Sequence of chain 1.X:
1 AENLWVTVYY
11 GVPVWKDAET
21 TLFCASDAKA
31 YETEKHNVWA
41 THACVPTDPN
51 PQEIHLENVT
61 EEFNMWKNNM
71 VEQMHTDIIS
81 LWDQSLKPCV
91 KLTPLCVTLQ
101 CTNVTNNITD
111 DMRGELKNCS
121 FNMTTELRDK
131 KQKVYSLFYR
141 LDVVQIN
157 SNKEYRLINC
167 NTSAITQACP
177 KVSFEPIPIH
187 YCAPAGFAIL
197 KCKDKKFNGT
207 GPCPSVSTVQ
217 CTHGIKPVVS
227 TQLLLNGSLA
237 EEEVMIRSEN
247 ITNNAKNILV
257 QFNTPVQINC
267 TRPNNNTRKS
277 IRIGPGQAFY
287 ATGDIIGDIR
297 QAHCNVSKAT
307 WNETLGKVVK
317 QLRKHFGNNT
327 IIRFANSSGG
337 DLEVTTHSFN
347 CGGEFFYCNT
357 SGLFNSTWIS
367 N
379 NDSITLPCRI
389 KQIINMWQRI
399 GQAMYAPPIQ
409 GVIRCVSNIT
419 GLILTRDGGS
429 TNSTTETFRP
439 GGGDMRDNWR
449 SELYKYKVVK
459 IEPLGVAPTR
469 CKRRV

Sequence of chain 1.S:
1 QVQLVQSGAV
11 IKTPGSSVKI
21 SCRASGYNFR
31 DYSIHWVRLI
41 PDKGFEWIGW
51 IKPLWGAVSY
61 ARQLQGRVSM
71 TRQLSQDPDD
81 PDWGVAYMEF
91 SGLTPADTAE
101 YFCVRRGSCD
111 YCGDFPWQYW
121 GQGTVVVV

This small molecule binds to this protein.
Small molecule (SMILES): CC(=O)N[C@H]1[C@H](O[C@H]2[C@H](O)[C@@H](NC(C)=O)CO[C@@H]2CO)O[C@H](CO)[C@@H](O)[C@@H]1O

Sequence of chain 1.U:
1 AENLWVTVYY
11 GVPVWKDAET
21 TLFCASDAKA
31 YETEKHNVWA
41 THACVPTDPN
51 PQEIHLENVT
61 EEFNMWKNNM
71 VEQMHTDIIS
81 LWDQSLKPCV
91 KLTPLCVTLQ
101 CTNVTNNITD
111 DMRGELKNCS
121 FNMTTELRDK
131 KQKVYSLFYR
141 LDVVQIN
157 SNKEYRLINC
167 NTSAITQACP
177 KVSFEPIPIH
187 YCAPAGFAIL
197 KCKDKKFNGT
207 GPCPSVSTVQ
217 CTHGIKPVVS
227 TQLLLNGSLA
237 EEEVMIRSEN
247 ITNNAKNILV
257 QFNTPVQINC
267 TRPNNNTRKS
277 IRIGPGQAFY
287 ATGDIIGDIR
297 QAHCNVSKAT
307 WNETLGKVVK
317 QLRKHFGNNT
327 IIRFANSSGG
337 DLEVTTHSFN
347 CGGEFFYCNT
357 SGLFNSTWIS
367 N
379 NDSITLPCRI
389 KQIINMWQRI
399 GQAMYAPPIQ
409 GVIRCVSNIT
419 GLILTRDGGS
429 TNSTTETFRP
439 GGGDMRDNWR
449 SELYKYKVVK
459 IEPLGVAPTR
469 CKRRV

Binding-site contacts:
Ligand atom C2 contacts residue ASN167 of chain 1.X at 2.8 Å.
Ligand atom C6 contacts residue ASN167 of chain 1.X at 4.3 Å.
Ligand atom C4 contacts residue ASN167 of chain 1.X at 4.2 Å.
Ligand atom C8 contacts residue GLN76 of chain 1.S at 3.7 Å.
Ligand atom C1 contacts residue ARG162 of chain 1.X at 4.4 Å.
Ligand atom O7 contacts residue ARG278 of chain 1.U at 3.3 Å (salt-bridge).
Ligand atom C7 contacts residue THR168 of chain 1.X at 4.0 Å.
Ligand atom O5 contacts residue ASN167 of chain 1.X at 2.0 Å (h-bond).
Ligand atom O6 contacts residue ASN167 of chain 1.X at 4.1 Å.
Ligand atom O4 contacts residue ILE164 of chain 1.X at 4.0 Å.
Ligand atom O7 contacts residue ASN167 of chain 1.X at 3.6 Å (h-bond).
Ligand atom N2 contacts residue ASN167 of chain 1.X at 3.5 Å (h-bond).
Ligand atom C5 contacts residue ASN167 of chain 1.X at 3.4 Å.
Ligand atom C6 contacts residue ARG162 of chain 1.X at 3.3 Å.
Ligand atom C5 contacts residue ARG162 of chain 1.X at 3.8 Å.
Ligand atom C7 contacts residue ARG278 of chain 1.U at 4.2 Å.
Ligand atom C7 contacts residue ILE164 of chain 1.X at 4.4 Å (hydrophobic).
Ligand atom C3 contacts residue ASN167 of chain 1.X at 4.0 Å.
Ligand atom N2 contacts residue THR168 of chain 1.X at 4.1 Å.
Ligand atom C8 contacts residue ILE164 of chain 1.X at 4.1 Å (hydrophobic).
Ligand atom O6 contacts residue ARG162 of chain 1.X at 3.1 Å (salt-bridge).
Ligand atom C6 contacts residue ILE164 of chain 1.X at 4.1 Å (hydrophobic).
Ligand atom O5 contacts residue ARG162 of chain 1.X at 3.4 Å (salt-bridge).
Ligand atom C1 contacts residue THR168 of chain 1.X at 4.5 Å.
Ligand atom C7 contacts residue ASN167 of chain 1.X at 3.8 Å.
Ligand atom C5 contacts residue ILE164 of chain 1.X at 3.9 Å (hydrophobic).
Ligand atom C8 contacts residue THR168 of chain 1.X at 3.4 Å.
Ligand atom C1 contacts residue ASN167 of chain 1.X at 1.5 Å.